Binding-site contacts:
Ligand atom F contacts residue GLN128 of chain 2.A at 3.7 Å.
Ligand atom F contacts residue GLY70 of chain 2.A at 3.2 Å.
Ligand atom C3 contacts residue ASN36 of chain 1.A at 3.2 Å.
Ligand atom C3 contacts residue TYR73 of chain 2.A at 3.8 Å (hydrophobic).
Ligand atom C10 contacts residue EDO1 of chain 1.G at 3.3 Å.
Ligand atom C11 contacts residue SER69 of chain 2.A at 3.9 Å.
Ligand atom C11 contacts residue ALA67 of chain 2.A at 3.2 Å (hydrophobic).
Ligand atom C5 contacts residue TYR73 of chain 2.A at 3.9 Å (hydrophobic).
Ligand atom C11 contacts residue CYS68 of chain 2.A at 3.6 Å (hydrophobic).
Ligand atom C5 contacts residue GLY70 of chain 2.A at 3.9 Å.
Ligand atom N contacts residue TYR73 of chain 2.A at 3.9 Å.
Ligand atom C5 contacts residue SER69 of chain 2.A at 3.7 Å.
Ligand atom C2 contacts residue TYR73 of chain 2.A at 3.5 Å (hydrophobic).
Ligand atom C8 contacts residue GLN128 of chain 2.A at 3.7 Å.
Ligand atom C4 contacts residue TYR73 of chain 2.A at 3.5 Å (hydrophobic).
Ligand atom N3 contacts residue TYR73 of chain 2.A at 3.5 Å.
Ligand atom N2 contacts residue ASN36 of chain 1.A at 3.3 Å.
Ligand atom C4 contacts residue MET66 of chain 2.A at 3.8 Å (hydrophobic).
Ligand atom N4 contacts residue MET66 of chain 2.A at 2.8 Å (h-bond).
Ligand atom N1 contacts residue TYR73 of chain 2.A at 3.7 Å.
Ligand atom C6 contacts residue SER69 of chain 2.A at 3.9 Å.
Ligand atom N4 contacts residue ASN36 of chain 1.A at 3.9 Å.
Ligand atom C3 contacts residue LEU40 of chain 1.A at 3.8 Å (hydrophobic).
Ligand atom N3 contacts residue ASN36 of chain 1.A at 3.7 Å.
Ligand atom C2 contacts residue ASN36 of chain 1.A at 3.9 Å.
Ligand atom N2 contacts residue TYR73 of chain 2.A at 3.7 Å.
Ligand atom C10 contacts residue ALA67 of chain 2.A at 3.6 Å (hydrophobic).
Ligand atom C5 contacts residue MET66 of chain 2.A at 3.3 Å (hydrophobic).
Ligand atom C11 contacts residue EDO1 of chain 1.G at 3.5 Å.
Ligand atom C11 contacts residue ASN36 of chain 1.A at 3.5 Å.
Ligand atom F contacts residue SER69 of chain 2.A at 3.9 Å.
Ligand atom N1 contacts residue ARG39 of chain 1.A at 3.5 Å.
Ligand atom C7 contacts residue GLY70 of chain 2.A at 3.6 Å.
Ligand atom C9 contacts residue CYS68 of chain 2.A at 3.8 Å (hydrophobic).
Ligand atom C9 contacts residue EDO1 of chain 1.G at 3.9 Å.
Ligand atom C10 contacts residue EDO1 of chain 1.D at 3.4 Å.
Ligand atom N1 contacts residue ASN36 of chain 1.A at 3.9 Å.
Ligand atom C10 contacts residue CYS68 of chain 2.A at 3.6 Å (hydrophobic).
Ligand atom N4 contacts residue TYR73 of chain 2.A at 3.8 Å.
Ligand atom N2 contacts residue MET66 of chain 2.A at 3.7 Å.

Sequence of chain 1.A:
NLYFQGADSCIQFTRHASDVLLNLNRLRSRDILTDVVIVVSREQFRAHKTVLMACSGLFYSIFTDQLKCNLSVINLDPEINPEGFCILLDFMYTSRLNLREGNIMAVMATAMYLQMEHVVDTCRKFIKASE

The protein below binds the small molecule below.
Small molecule (SMILES): Cc1cc(NCc2ccccc2F)n2ncnc2n1

Sequence of chain 2.A:
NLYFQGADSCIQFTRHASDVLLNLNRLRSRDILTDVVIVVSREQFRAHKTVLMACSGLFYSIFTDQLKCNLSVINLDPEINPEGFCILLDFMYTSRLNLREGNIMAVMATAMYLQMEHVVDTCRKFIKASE